The protein below binds the small molecule below.
Small molecule (SMILES): CC(C)(C)NC(=O)N[C@H](C(=O)N1C[C@H]2[C@@H]([C@H]1C(=O)N[C@H](C=O)C[C@@H]1CCNC1=O)C2(C)C)C(C)(C)C

Sequence of chain 1.A:
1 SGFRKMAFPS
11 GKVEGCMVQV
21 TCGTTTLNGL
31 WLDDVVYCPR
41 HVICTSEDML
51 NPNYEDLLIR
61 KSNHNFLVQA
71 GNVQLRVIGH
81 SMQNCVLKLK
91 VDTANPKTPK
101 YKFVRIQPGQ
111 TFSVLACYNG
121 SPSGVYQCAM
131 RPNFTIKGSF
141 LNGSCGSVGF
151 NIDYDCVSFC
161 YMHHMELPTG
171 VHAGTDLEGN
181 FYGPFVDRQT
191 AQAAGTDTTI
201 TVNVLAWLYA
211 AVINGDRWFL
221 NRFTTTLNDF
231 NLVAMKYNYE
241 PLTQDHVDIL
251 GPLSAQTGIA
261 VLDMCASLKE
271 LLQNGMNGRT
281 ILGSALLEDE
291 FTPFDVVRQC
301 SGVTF

Sequence of chain 2.A:
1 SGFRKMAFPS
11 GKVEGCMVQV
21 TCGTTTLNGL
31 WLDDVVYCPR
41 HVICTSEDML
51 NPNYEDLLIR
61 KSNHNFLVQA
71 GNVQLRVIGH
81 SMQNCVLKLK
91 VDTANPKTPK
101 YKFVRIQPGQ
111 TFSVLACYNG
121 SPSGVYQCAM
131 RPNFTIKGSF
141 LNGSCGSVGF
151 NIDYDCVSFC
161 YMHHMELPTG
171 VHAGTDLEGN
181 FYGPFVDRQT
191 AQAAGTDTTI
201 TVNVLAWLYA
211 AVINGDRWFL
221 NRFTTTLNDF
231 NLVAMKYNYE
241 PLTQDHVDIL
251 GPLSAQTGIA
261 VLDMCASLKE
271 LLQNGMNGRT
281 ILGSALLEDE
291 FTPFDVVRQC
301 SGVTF

Binding-site contacts:
Ligand atom C20 contacts residue TYR54 of chain 2.A at 3.6 Å (hydrophobic).
Ligand atom C7 contacts residue MET49 of chain 2.A at 3.8 Å (hydrophobic).
Ligand atom C8 contacts residue HIS164 of chain 2.A at 3.4 Å.
Ligand atom N5 contacts residue GLU166 of chain 2.A at 3.3 Å (salt-bridge).
Ligand atom C8 contacts residue MET165 of chain 2.A at 3.7 Å (hydrophobic).
Ligand atom C21 contacts residue GLU166 of chain 2.A at 3.7 Å.
Ligand atom O2 contacts residue PHE140 of chain 2.A at 3.4 Å.
Ligand atom O1 contacts residue CYS145 of chain 2.A at 2.7 Å (h-bond).
Ligand atom N3 contacts residue GLU166 of chain 2.A at 3.0 Å (salt-bridge).
Ligand atom C14 contacts residue ASN142 of chain 2.A at 3.8 Å.
Ligand atom N3 contacts residue PHE140 of chain 2.A at 3.4 Å (h-bond).
Ligand atom C16 contacts residue GLU166 of chain 2.A at 3.5 Å.
Ligand atom O1 contacts residue GLY143 of chain 2.A at 3.6 Å.
Ligand atom C10 contacts residue CYS145 of chain 2.A at 2.7 Å (hydrophobic).
Ligand atom C24 contacts residue PRO168 of chain 2.A at 3.8 Å (hydrophobic).
Ligand atom N2 contacts residue HIS164 of chain 2.A at 2.9 Å (h-bond).
Ligand atom C23 contacts residue THR190 of chain 2.A at 3.2 Å.
Ligand atom C20 contacts residue ASP187 of chain 2.A at 3.7 Å.
Ligand atom C6 contacts residue GLN189 of chain 2.A at 3.5 Å.
Ligand atom C12 contacts residue CYS145 of chain 2.A at 3.2 Å (hydrophobic).
Ligand atom C11 contacts residue CYS145 of chain 2.A at 1.8 Å (hydrophobic).
Ligand atom O2 contacts residue GLU166 of chain 2.A at 3.3 Å.
Ligand atom O4 contacts residue GLU166 of chain 2.A at 3.0 Å (salt-bridge).
Ligand atom C1 contacts residue GLU166 of chain 2.A at 3.8 Å.
Ligand atom C12 contacts residue HIS163 of chain 2.A at 3.7 Å.
Ligand atom N4 contacts residue GLU166 of chain 2.A at 3.0 Å (salt-bridge).
Ligand atom O2 contacts residue HIS163 of chain 2.A at 2.7 Å (h-bond).
Ligand atom N2 contacts residue CYS145 of chain 2.A at 3.1 Å (h-bond).
Ligand atom C23 contacts residue GLN192 of chain 2.A at 3.6 Å.
Ligand atom C19 contacts residue ARG188 of chain 2.A at 3.8 Å.
Ligand atom O4 contacts residue MET165 of chain 2.A at 3.2 Å.
Ligand atom C24 contacts residue LEU167 of chain 2.A at 3.5 Å (hydrophobic).
Ligand atom O2 contacts residue HIS172 of chain 2.A at 3.6 Å.
Ligand atom C11 contacts residue HIS41 of chain 2.A at 3.8 Å.
Ligand atom O5 contacts residue GLN189 of chain 2.A at 3.4 Å.
Ligand atom C14 contacts residue LEU141 of chain 2.A at 3.8 Å (hydrophobic).
Ligand atom C16 contacts residue HIS163 of chain 2.A at 3.8 Å.
Ligand atom C25 contacts residue THR190 of chain 2.A at 3.5 Å.
Ligand atom C20 contacts residue HIS41 of chain 2.A at 3.8 Å.
Ligand atom C9 contacts residue HIS164 of chain 2.A at 3.6 Å.